The protein below binds the small molecule below.
Small molecule (SMILES): Cn1cc([C@H]2C[C@H]3CSC(N)=N[C@@]3(c3ccc(F)cc3F)CO2)cn1

Binding-site contacts:
Ligand atom C3 contacts residue GLN222 of chain 1.B at 3.7 Å.
Ligand atom F2 contacts residue GLY190 of chain 1.B at 3.5 Å.
Ligand atom C11 contacts residue GLU194 of chain 1.B at 3.7 Å.
Ligand atom O1 contacts residue LEU191 of chain 1.B at 3.9 Å.
Ligand atom C12 contacts residue ALA283 of chain 1.B at 3.8 Å (hydrophobic).
Ligand atom C6 contacts residue SER282 of chain 1.B at 3.4 Å.
Ligand atom N2 contacts residue GLU194 of chain 1.B at 3.4 Å (salt-bridge).
Ligand atom N3 contacts residue PHE461 of chain 1.B at 3.1 Å.
Ligand atom C16 contacts residue PHE98 of chain 1.B at 3.5 Å (hydrophobic).
Ligand atom S1 contacts residue ASP279 of chain 1.B at 3.3 Å (salt-bridge).
Ligand atom C15 contacts residue PHE461 of chain 1.B at 3.3 Å (hydrophobic).
Ligand atom C7 contacts residue LEU191 of chain 1.B at 3.6 Å (hydrophobic).
Ligand atom S1 contacts residue PHE98 of chain 1.B at 3.7 Å.
Ligand atom C14 contacts residue GLU194 of chain 1.B at 3.8 Å.
Ligand atom C7 contacts residue GLU194 of chain 1.B at 3.1 Å.
Ligand atom C5 contacts residue LEU191 of chain 1.B at 3.9 Å (hydrophobic).
Ligand atom C4 contacts residue GLY190 of chain 1.B at 3.9 Å.
Ligand atom N3 contacts residue LEU462 of chain 1.B at 3.5 Å.
Ligand atom F2 contacts residue GLN222 of chain 1.B at 3.8 Å.
Ligand atom N3 contacts residue THR287 of chain 1.B at 4.0 Å.
Ligand atom C9 contacts residue PHE98 of chain 1.B at 4.0 Å (hydrophobic).
Ligand atom C1 contacts residue SER282 of chain 1.B at 4.0 Å.
Ligand atom C9 contacts residue ALA283 of chain 1.B at 3.6 Å (hydrophobic).
Ligand atom C13 contacts residue ASP279 of chain 1.B at 3.8 Å.
Ligand atom C17 contacts residue HEM1 of chain 1.K at 3.4 Å.
Ligand atom C14 contacts residue PHE98 of chain 1.B at 3.8 Å (hydrophobic).
Ligand atom C5 contacts residue ALA187 of chain 1.B at 3.3 Å (hydrophobic).
Ligand atom C12 contacts residue SER282 of chain 1.B at 3.6 Å.
Ligand atom N2 contacts residue LEU99 of chain 1.B at 3.9 Å.
Ligand atom N4 contacts residue THR287 of chain 1.B at 3.8 Å.
Ligand atom C17 contacts residue THR287 of chain 1.B at 4.0 Å.
Ligand atom N2 contacts residue PHE98 of chain 1.B at 3.4 Å.
Ligand atom C13 contacts residue ALA283 of chain 1.B at 3.8 Å (hydrophobic).
Ligand atom C5 contacts residue SER282 of chain 1.B at 3.7 Å.
Ligand atom O1 contacts residue GLU194 of chain 1.B at 3.5 Å (salt-bridge).
Ligand atom C13 contacts residue SER282 of chain 1.B at 3.0 Å.
Ligand atom F1 contacts residue SER282 of chain 1.B at 3.1 Å.
Ligand atom N1 contacts residue GLU194 of chain 1.B at 2.9 Å (salt-bridge).
Ligand atom F2 contacts residue PHE225 of chain 1.B at 3.7 Å.
Ligand atom C15 contacts residue LEU462 of chain 1.B at 3.5 Å (hydrophobic).

Sequence of chain 1.B:
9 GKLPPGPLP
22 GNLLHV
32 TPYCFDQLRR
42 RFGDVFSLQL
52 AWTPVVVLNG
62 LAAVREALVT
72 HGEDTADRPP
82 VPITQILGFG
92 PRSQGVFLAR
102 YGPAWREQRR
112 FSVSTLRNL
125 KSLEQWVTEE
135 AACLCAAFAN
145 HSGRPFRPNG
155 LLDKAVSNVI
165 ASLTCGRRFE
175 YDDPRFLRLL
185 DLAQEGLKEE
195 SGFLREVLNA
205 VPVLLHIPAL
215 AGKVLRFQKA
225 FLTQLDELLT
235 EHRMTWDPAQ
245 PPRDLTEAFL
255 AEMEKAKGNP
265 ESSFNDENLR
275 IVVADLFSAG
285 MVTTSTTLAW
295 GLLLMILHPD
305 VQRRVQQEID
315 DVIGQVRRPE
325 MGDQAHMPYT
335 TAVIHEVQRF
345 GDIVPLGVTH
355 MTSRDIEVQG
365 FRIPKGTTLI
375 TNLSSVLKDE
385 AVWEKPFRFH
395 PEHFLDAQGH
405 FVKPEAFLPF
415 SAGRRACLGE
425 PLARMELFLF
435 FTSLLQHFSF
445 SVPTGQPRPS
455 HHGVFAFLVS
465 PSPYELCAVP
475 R